This small molecule binds to this protein.
Small molecule (SMILES): CC(=O)N[C@@H]1[C@@H](O)[C@H](O)[C@@H](CO)O[C@H]1O

Sequence of chain 1.C:
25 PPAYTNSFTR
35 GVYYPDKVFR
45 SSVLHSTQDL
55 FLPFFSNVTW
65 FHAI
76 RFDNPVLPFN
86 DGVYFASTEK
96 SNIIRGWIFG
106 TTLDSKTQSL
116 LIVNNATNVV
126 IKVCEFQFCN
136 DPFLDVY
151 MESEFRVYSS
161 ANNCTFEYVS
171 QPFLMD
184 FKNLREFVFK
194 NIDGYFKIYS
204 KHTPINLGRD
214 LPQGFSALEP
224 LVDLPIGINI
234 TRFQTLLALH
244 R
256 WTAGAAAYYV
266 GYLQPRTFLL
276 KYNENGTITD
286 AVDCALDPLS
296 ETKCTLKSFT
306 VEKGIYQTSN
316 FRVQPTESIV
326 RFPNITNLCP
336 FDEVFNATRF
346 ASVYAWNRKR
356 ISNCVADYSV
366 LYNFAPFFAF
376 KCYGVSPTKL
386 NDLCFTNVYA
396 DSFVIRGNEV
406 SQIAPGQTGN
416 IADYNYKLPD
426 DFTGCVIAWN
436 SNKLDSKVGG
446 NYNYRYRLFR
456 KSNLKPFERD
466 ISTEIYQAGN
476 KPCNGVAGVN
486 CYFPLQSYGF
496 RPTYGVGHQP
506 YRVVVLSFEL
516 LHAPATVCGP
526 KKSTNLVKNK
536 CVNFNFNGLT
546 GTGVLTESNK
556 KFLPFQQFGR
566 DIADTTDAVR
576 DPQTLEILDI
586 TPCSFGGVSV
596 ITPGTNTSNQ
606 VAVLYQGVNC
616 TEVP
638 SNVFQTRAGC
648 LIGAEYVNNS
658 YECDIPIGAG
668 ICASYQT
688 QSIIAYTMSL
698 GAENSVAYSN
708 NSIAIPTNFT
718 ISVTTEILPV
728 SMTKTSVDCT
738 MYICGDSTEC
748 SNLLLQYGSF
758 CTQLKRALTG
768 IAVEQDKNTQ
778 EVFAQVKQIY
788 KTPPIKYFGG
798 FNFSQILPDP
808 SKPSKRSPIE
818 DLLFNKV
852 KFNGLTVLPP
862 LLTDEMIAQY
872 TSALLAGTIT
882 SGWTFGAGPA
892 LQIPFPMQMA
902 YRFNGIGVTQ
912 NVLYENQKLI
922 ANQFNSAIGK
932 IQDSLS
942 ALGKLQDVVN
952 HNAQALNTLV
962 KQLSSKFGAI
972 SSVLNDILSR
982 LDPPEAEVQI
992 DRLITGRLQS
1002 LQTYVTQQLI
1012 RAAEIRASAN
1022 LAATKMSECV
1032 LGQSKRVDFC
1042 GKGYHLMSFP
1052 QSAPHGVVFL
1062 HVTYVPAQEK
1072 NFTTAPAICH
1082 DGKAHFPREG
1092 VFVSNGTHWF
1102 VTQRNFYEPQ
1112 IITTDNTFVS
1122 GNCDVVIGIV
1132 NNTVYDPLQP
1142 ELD

Binding-site contacts:
Ligand atom C4 contacts residue ASN280 of chain 1.C at 4.3 Å.
Ligand atom C3 contacts residue ASN280 of chain 1.C at 3.8 Å.
Ligand atom N2 contacts residue ASN280 of chain 1.C at 2.9 Å (h-bond).
Ligand atom O7 contacts residue ASN280 of chain 1.C at 3.9 Å.
Ligand atom C1 contacts residue ASN280 of chain 1.C at 1.4 Å.
Ligand atom C7 contacts residue ASN280 of chain 1.C at 3.7 Å.
Ligand atom C2 contacts residue ASN280 of chain 1.C at 2.5 Å.
Ligand atom O5 contacts residue ASN280 of chain 1.C at 2.4 Å (h-bond).
Ligand atom C6 contacts residue GLU279 of chain 1.C at 4.4 Å.
Ligand atom O7 contacts residue LYS556 of chain 1.B at 4.5 Å.
Ligand atom C5 contacts residue ASN280 of chain 1.C at 3.7 Å.

Sequence of chain 1.B:
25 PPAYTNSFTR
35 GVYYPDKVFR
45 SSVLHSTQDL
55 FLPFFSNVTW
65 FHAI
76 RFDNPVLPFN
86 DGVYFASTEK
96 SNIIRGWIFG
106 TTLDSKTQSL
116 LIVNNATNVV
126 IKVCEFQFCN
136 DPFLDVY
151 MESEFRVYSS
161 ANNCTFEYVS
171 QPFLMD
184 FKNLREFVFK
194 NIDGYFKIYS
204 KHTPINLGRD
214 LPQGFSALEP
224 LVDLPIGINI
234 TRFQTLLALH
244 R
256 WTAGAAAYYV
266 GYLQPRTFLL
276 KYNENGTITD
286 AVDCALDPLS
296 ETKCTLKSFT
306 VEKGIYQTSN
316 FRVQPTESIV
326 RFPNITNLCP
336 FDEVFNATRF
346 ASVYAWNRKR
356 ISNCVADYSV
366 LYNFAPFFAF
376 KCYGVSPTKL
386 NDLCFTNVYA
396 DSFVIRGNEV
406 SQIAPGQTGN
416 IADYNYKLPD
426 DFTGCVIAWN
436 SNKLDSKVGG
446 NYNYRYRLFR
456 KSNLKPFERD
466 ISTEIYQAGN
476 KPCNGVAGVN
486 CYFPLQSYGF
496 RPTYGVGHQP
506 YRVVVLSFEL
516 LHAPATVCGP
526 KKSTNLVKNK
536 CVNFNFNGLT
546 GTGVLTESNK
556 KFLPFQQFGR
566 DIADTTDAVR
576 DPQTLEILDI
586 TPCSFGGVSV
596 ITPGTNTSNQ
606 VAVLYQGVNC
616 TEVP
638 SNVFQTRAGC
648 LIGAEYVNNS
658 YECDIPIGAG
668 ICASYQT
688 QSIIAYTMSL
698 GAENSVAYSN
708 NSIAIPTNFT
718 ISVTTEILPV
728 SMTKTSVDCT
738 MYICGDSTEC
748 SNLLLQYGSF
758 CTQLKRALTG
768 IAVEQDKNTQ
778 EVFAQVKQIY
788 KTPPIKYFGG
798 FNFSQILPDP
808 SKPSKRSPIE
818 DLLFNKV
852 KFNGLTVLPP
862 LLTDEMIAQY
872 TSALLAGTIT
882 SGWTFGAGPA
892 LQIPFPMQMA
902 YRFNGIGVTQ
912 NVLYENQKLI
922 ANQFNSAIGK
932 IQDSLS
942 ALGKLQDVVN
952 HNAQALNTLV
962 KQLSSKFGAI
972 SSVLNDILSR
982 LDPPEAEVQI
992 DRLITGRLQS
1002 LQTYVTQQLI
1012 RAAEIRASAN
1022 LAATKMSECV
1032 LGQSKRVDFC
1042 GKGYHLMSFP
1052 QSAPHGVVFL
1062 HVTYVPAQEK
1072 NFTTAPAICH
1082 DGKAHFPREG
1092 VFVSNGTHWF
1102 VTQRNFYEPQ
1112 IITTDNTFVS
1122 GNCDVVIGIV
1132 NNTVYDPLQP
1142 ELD